Binding-site contacts:
Ligand atom C4 contacts residue ASN275 of chain 1.B at 3.9 Å.
Ligand atom C3 contacts residue ASN275 of chain 1.B at 3.8 Å.
Ligand atom O7 contacts residue ASN275 of chain 1.B at 3.5 Å (h-bond).
Ligand atom O6 contacts residue ASN275 of chain 1.B at 4.5 Å.
Ligand atom O5 contacts residue ASN275 of chain 1.B at 1.9 Å (h-bond).
Ligand atom N2 contacts residue ASN275 of chain 1.B at 3.4 Å (h-bond).
Ligand atom C7 contacts residue ASN275 of chain 1.B at 3.8 Å.
Ligand atom C2 contacts residue ASN275 of chain 1.B at 2.6 Å.
Ligand atom C1 contacts residue ASN275 of chain 1.B at 1.5 Å.
Ligand atom C6 contacts residue ASN275 of chain 1.B at 4.2 Å.
Ligand atom C5 contacts residue ASN275 of chain 1.B at 3.3 Å.

The protein below binds the small molecule below.
Small molecule (SMILES): CC(=O)N[C@@H]1[C@@H](O)[C@H](O)[C@@H](CO)O[C@H]1O

Sequence of chain 1.B:
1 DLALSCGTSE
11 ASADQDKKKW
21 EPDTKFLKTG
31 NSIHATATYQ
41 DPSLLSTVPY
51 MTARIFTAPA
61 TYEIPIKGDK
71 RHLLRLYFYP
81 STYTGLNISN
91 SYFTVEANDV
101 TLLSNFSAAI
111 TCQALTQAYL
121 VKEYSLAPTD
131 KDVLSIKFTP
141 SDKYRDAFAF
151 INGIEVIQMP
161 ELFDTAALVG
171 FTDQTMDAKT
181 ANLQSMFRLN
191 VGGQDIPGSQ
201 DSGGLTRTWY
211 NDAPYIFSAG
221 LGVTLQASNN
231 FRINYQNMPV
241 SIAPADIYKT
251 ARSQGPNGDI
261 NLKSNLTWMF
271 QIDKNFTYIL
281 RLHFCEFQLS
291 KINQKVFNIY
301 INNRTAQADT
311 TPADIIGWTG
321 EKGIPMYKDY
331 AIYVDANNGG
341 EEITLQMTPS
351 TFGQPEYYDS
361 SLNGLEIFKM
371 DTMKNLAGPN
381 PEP